A small-molecule ligand and the protein it binds are described below.
Small molecule (SMILES): CN1CCn2nc(Nc3cc(-c4cccc(NC(=O)c5cc6ccccc6s5)c4CCO)n[nH]c3=O)cc2C1

Sequence of chain 1.A:
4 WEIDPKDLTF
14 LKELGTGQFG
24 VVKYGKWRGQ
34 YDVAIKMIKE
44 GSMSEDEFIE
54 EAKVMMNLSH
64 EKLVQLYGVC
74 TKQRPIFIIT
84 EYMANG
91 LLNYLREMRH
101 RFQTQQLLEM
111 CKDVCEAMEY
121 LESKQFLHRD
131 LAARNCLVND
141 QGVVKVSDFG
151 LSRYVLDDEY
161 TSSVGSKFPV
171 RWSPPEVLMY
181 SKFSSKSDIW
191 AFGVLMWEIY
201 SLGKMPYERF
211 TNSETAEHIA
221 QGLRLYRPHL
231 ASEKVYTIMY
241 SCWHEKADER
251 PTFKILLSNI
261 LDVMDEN

Binding-site contacts:
Ligand atom C7 contacts residue ALA87 of chain 1.A at 3.4 Å (hydrophobic).
Ligand atom O27 contacts residue LYS39 of chain 1.A at 3.1 Å (salt-bridge).
Ligand atom C4 contacts residue LEU17 of chain 1.A at 3.8 Å (hydrophobic).
Ligand atom O27 contacts residue SER147 of chain 1.A at 3.6 Å (h-bond).
Ligand atom C34 contacts residue ASN135 of chain 1.A at 3.5 Å.
Ligand atom C7 contacts residue TYR85 of chain 1.A at 3.7 Å (hydrophobic).
Ligand atom C31 contacts residue ASP148 of chain 1.A at 3.7 Å.
Ligand atom C34 contacts residue ASP148 of chain 1.A at 3.7 Å.
Ligand atom N15 contacts residue LEU137 of chain 1.A at 3.6 Å.
Ligand atom C21 contacts residue VAL25 of chain 1.A at 3.8 Å (hydrophobic).
Ligand atom C8 contacts residue GLY89 of chain 1.A at 3.4 Å.
Ligand atom C7 contacts residue GLY89 of chain 1.A at 3.6 Å.
Ligand atom C22 contacts residue VAL25 of chain 1.A at 3.8 Å (hydrophobic).
Ligand atom C7 contacts residue MET86 of chain 1.A at 3.4 Å (hydrophobic).
Ligand atom C8 contacts residue LEU17 of chain 1.A at 3.8 Å (hydrophobic).
Ligand atom N9 contacts residue LEU17 of chain 1.A at 3.8 Å.
Ligand atom O30 contacts residue LYS39 of chain 1.A at 3.7 Å.
Ligand atom C6 contacts residue ALA87 of chain 1.A at 3.8 Å (hydrophobic).
Ligand atom C8 contacts residue MET86 of chain 1.A at 3.5 Å (hydrophobic).
Ligand atom N10 contacts residue GLY89 of chain 1.A at 3.6 Å.
Ligand atom C35 contacts residue ASP130 of chain 1.A at 3.7 Å.
Ligand atom S39 contacts residue GLN21 of chain 1.A at 3.8 Å.
Ligand atom C7 contacts residue LEU17 of chain 1.A at 3.8 Å (hydrophobic).
Ligand atom S39 contacts residue PHE22 of chain 1.A at 3.7 Å.
Ligand atom C32 contacts residue ASP148 of chain 1.A at 3.5 Å.
Ligand atom O30 contacts residue VAL25 of chain 1.A at 3.4 Å.
Ligand atom N15 contacts residue ALA37 of chain 1.A at 3.3 Å.
Ligand atom N10 contacts residue MET86 of chain 1.A at 2.9 Å (h-bond).
Ligand atom C26 contacts residue LYS39 of chain 1.A at 3.8 Å.
Ligand atom O18 contacts residue TYR85 of chain 1.A at 3.4 Å.
Ligand atom C40 contacts residue ALA87 of chain 1.A at 3.5 Å (hydrophobic).
Ligand atom C26 contacts residue ASP148 of chain 1.A at 3.4 Å.
Ligand atom O18 contacts residue MET86 of chain 1.A at 2.8 Å (h-bond).
Ligand atom C22 contacts residue THR19 of chain 1.A at 3.8 Å.
Ligand atom N5 contacts residue LEU17 of chain 1.A at 3.8 Å.
Ligand atom O27 contacts residue ASP148 of chain 1.A at 2.5 Å (salt-bridge).
Ligand atom C6 contacts residue LEU17 of chain 1.A at 3.8 Å (hydrophobic).
Ligand atom O30 contacts residue GLY20 of chain 1.A at 3.7 Å.
Ligand atom N9 contacts residue GLY89 of chain 1.A at 3.7 Å.
Ligand atom C17 contacts residue LEU137 of chain 1.A at 3.8 Å (hydrophobic).